Binding-site contacts:
Ligand atom O1 contacts residue HIS30 of chain 1.G at 3.4 Å.
Ligand atom O1 contacts residue THR192 of chain 1.G at 4.0 Å.
Ligand atom O3 contacts residue ASP102 of chain 1.G at 4.2 Å.
Ligand atom C2 contacts residue VAL23 of chain 1.G at 3.8 Å (hydrophobic).
Ligand atom C1 contacts residue MG1 of chain 1.BA at 2.8 Å.
Ligand atom O4 contacts residue ASP102 of chain 1.G at 3.3 Å (salt-bridge).
Ligand atom C2 contacts residue ARG25 of chain 1.G at 4.0 Å.
Ligand atom O3 contacts residue MG1 of chain 1.BA at 2.0 Å.
Ligand atom O4 contacts residue GLU71 of chain 1.G at 3.1 Å (salt-bridge).
Ligand atom O1 contacts residue ARG25 of chain 1.G at 2.8 Å (salt-bridge).
Ligand atom O4 contacts residue VAL23 of chain 1.G at 4.1 Å.
Ligand atom C1 contacts residue GLY24 of chain 1.G at 3.6 Å.
Ligand atom C2 contacts residue GLU71 of chain 1.G at 3.8 Å.
Ligand atom C2 contacts residue LYS123 of chain 1.G at 4.2 Å.
Ligand atom O1 contacts residue MG1 of chain 1.BA at 4.0 Å.
Ligand atom O3 contacts residue VAL23 of chain 1.G at 3.6 Å (h-bond).
Ligand atom O1 contacts residue VAL23 of chain 1.G at 4.0 Å.
Ligand atom C1 contacts residue THR192 of chain 1.G at 4.0 Å.
Ligand atom O2 contacts residue ARG25 of chain 1.G at 3.5 Å (salt-bridge).
Ligand atom C1 contacts residue HIS30 of chain 1.G at 4.0 Å.
Ligand atom O1 contacts residue ASN26 of chain 1.G at 4.1 Å.
Ligand atom C1 contacts residue GLU73 of chain 1.G at 4.2 Å.
Ligand atom C1 contacts residue GLY191 of chain 1.G at 4.1 Å.
Ligand atom O4 contacts residue GLU73 of chain 1.G at 4.2 Å.
Ligand atom O4 contacts residue PHE45 of chain 1.G at 3.7 Å.
Ligand atom C1 contacts residue ARG25 of chain 1.G at 3.7 Å.
Ligand atom O2 contacts residue MG1 of chain 1.BA at 4.1 Å.
Ligand atom C2 contacts residue MG1 of chain 1.BA at 2.9 Å.
Ligand atom O4 contacts residue MG1 of chain 1.BA at 2.1 Å.
Ligand atom O3 contacts residue GLY191 of chain 1.G at 3.4 Å.
Ligand atom O3 contacts residue GLU71 of chain 1.G at 3.1 Å (salt-bridge).
Ligand atom O2 contacts residue GLY24 of chain 1.G at 3.0 Å.
Ligand atom O3 contacts residue THR192 of chain 1.G at 3.1 Å (h-bond).
Ligand atom C1 contacts residue GLU71 of chain 1.G at 3.8 Å.
Ligand atom C2 contacts residue GLY24 of chain 1.G at 3.5 Å.
Ligand atom O1 contacts residue GLY24 of chain 1.G at 3.5 Å.
Ligand atom O4 contacts residue LYS123 of chain 1.G at 3.1 Å (salt-bridge).
Ligand atom O1 contacts residue GLY191 of chain 1.G at 4.2 Å.
Ligand atom C1 contacts residue VAL23 of chain 1.G at 3.6 Å (hydrophobic).
Ligand atom O3 contacts residue GLU73 of chain 1.G at 2.9 Å (salt-bridge).

Sequence of chain 1.G:
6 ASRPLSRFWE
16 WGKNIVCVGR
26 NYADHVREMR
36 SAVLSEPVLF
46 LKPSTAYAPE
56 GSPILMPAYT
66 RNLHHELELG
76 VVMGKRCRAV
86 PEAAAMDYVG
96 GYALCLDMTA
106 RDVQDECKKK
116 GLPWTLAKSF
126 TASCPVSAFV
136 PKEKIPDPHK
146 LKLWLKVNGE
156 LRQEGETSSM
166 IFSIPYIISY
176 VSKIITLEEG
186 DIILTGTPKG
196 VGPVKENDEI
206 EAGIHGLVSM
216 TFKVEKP

The small molecule below binds the protein below.
Small molecule (SMILES): O=C([O-])C(=O)[O-]